This protein binds this small molecule.
Small molecule (SMILES): CC(=O)N[C@@H]1[C@@H](O)[C@H](O)[C@@H](CO)O[C@H]1O

Sequence of chain 1.B:
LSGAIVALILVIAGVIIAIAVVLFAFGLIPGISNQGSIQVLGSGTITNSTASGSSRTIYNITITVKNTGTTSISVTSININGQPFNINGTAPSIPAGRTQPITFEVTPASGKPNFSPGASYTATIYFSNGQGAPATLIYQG

Binding-site contacts:
Ligand atom C4 contacts residue ASN88 of chain 1.B at 4.2 Å.
Ligand atom C5 contacts residue ASN88 of chain 1.B at 3.6 Å.
Ligand atom O5 contacts residue ASN88 of chain 1.B at 2.3 Å (h-bond).
Ligand atom O6 contacts residue GLY89 of chain 1.B at 4.0 Å.
Ligand atom N2 contacts residue ASN88 of chain 1.B at 3.1 Å (h-bond).
Ligand atom N2 contacts residue ILE58 of chain 1.B at 3.8 Å.
Ligand atom O6 contacts residue ASN88 of chain 1.B at 4.1 Å.
Ligand atom O5 contacts residue GLY89 of chain 1.B at 4.0 Å.
Ligand atom C3 contacts residue ASN88 of chain 1.B at 3.8 Å.
Ligand atom C2 contacts residue ASN88 of chain 1.B at 2.5 Å.
Ligand atom O7 contacts residue ASN88 of chain 1.B at 4.1 Å.
Ligand atom C8 contacts residue SER55 of chain 1.B at 3.4 Å.
Ligand atom C7 contacts residue ILE58 of chain 1.B at 3.5 Å (hydrophobic).
Ligand atom C8 contacts residue ILE58 of chain 1.B at 3.3 Å (hydrophobic).
Ligand atom O7 contacts residue ILE58 of chain 1.B at 4.0 Å.
Ligand atom C7 contacts residue ASN88 of chain 1.B at 3.8 Å.
Ligand atom C1 contacts residue ASN88 of chain 1.B at 1.4 Å.
Ligand atom C1 contacts residue ILE58 of chain 1.B at 4.4 Å (hydrophobic).